A protein and the small-molecule ligand that binds it are described below.
Small molecule (SMILES): O=C(O)c1cccc(CSc2cccs2)c1

Binding-site contacts:
Ligand atom C13 contacts residue LEU52 of chain 1.A at 4.3 Å (hydrophobic).
Ligand atom C12 contacts residue NAP1 of chain 1.D at 3.3 Å.
Ligand atom S11 contacts residue ILE96 of chain 1.A at 3.9 Å.
Ligand atom O16 contacts residue VAL56 of chain 1.A at 4.2 Å.
Ligand atom C14 contacts residue LEU52 of chain 1.A at 3.6 Å (hydrophobic).
Ligand atom C13 contacts residue SER51 of chain 1.A at 4.3 Å.
Ligand atom S11 contacts residue LEU52 of chain 1.A at 4.3 Å.
Ligand atom C15 contacts residue VAL56 of chain 1.A at 4.0 Å (hydrophobic).
Ligand atom S09 contacts residue LEU52 of chain 1.A at 3.8 Å.
Ligand atom C13 contacts residue THR48 of chain 1.A at 3.9 Å.
Ligand atom C03 contacts residue VAL56 of chain 1.A at 4.5 Å (hydrophobic).
Ligand atom C12 contacts residue ILE96 of chain 1.A at 3.3 Å (hydrophobic).
Ligand atom C05 contacts residue GLN30 of chain 1.A at 4.1 Å.
Ligand atom C02 contacts residue VAL56 of chain 1.A at 3.7 Å (hydrophobic).
Ligand atom C06 contacts residue GLN30 of chain 1.A at 4.5 Å.
Ligand atom S11 contacts residue PHE33 of chain 1.A at 3.8 Å.
Ligand atom C10 contacts residue LEU52 of chain 1.A at 3.5 Å (hydrophobic).
Ligand atom C08 contacts residue LEU52 of chain 1.A at 3.3 Å (hydrophobic).
Ligand atom C06 contacts residue ARG25 of chain 1.A at 4.1 Å.
Ligand atom C04 contacts residue ARG25 of chain 1.A at 4.1 Å.
Ligand atom C13 contacts residue NAP1 of chain 1.D at 3.5 Å.
Ligand atom O01 contacts residue VAL56 of chain 1.A at 2.9 Å.
Ligand atom C05 contacts residue ARG25 of chain 1.A at 3.5 Å.
Ligand atom C13 contacts residue ILE96 of chain 1.A at 4.5 Å (hydrophobic).
Ligand atom C12 contacts residue THR48 of chain 1.A at 3.8 Å.
Ligand atom C04 contacts residue GLN30 of chain 1.A at 4.1 Å.

Sequence of chain 1.A:
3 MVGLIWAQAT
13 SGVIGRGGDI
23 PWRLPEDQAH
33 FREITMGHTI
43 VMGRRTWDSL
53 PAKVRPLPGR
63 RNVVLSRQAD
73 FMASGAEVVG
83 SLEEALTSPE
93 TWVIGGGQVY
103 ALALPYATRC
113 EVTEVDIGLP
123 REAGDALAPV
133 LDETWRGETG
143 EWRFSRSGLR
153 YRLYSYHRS